Sequence of chain 1.B:
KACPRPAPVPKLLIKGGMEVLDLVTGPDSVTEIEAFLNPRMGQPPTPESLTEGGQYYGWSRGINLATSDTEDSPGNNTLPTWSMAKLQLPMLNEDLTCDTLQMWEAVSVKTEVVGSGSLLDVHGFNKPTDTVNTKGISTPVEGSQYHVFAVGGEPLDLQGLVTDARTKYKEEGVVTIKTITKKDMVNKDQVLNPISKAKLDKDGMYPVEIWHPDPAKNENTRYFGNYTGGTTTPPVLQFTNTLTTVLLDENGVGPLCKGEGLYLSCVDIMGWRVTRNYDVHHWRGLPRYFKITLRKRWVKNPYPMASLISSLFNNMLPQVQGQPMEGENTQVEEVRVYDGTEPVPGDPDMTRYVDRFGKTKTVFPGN

Binding-site contacts:
Ligand atom C10 contacts residue TYR72 of chain 1.A at 3.8 Å (hydrophobic).
Ligand atom C1 contacts residue GLY78 of chain 1.A at 4.2 Å.
Ligand atom C6 contacts residue THR94 of chain 1.A at 3.9 Å.
Ligand atom C4 contacts residue VAL296 of chain 1.A at 4.2 Å (hydrophobic).
Ligand atom O4 contacts residue HIS298 of chain 1.A at 2.7 Å (h-bond).
Ligand atom O1A contacts residue GLY78 of chain 1.A at 3.4 Å (h-bond).
Ligand atom C6 contacts residue TYR72 of chain 1.A at 3.9 Å (hydrophobic).
Ligand atom O8 contacts residue TYR72 of chain 1.A at 3.9 Å.
Ligand atom O4 contacts residue TYR72 of chain 1.A at 4.2 Å.
Ligand atom O4 contacts residue THR291 of chain 1.A at 3.5 Å.
Ligand atom C11 contacts residue TYR72 of chain 1.A at 3.9 Å (hydrophobic).
Ligand atom O4 contacts residue ASN80 of chain 1.A at 4.1 Å.
Ligand atom C3 contacts residue GLY78 of chain 1.A at 3.7 Å.
Ligand atom C4 contacts residue TYR72 of chain 1.A at 3.7 Å (hydrophobic).
Ligand atom C5 contacts residue ASN93 of chain 1.A at 3.6 Å.
Ligand atom C3 contacts residue VAL296 of chain 1.A at 3.4 Å (hydrophobic).
Ligand atom C3 contacts residue ARG77 of chain 1.A at 3.8 Å.
Ligand atom O4 contacts residue ILE79 of chain 1.A at 3.7 Å.
Ligand atom C3 contacts residue HIS298 of chain 1.A at 4.1 Å.
Ligand atom C2 contacts residue GLY78 of chain 1.A at 4.1 Å.
Ligand atom C4 contacts residue HIS298 of chain 1.A at 3.6 Å.
Ligand atom C4 contacts residue GLY78 of chain 1.A at 3.6 Å.
Ligand atom O1A contacts residue ARG77 of chain 1.A at 3.1 Å.
Ligand atom O10 contacts residue ASN293 of chain 1.A at 4.3 Å.
Ligand atom C1 contacts residue TYR72 of chain 1.A at 4.1 Å (hydrophobic).
Ligand atom O6 contacts residue ASN93 of chain 1.A at 2.9 Å (h-bond).
Ligand atom N5 contacts residue TYR72 of chain 1.A at 2.9 Å (h-bond).
Ligand atom C11 contacts residue ASP85 of chain 1.B at 3.5 Å.
Ligand atom O1B contacts residue ARG77 of chain 1.A at 3.0 Å (salt-bridge).
Ligand atom C3 contacts residue GLY78 of chain 1.A at 4.2 Å.
Ligand atom O1A contacts residue TYR72 of chain 1.A at 3.7 Å.
Ligand atom C6 contacts residue ASN93 of chain 1.A at 3.1 Å.
Ligand atom O4 contacts residue VAL296 of chain 1.A at 3.7 Å.
Ligand atom C5 contacts residue TYR72 of chain 1.A at 3.7 Å (hydrophobic).
Ligand atom O4 contacts residue GLY78 of chain 1.A at 3.3 Å.
Ligand atom O3 contacts residue GLY78 of chain 1.A at 3.6 Å.
Ligand atom C4 contacts residue ARG77 of chain 1.A at 4.3 Å.
Ligand atom C1 contacts residue ARG77 of chain 1.A at 3.5 Å.
Ligand atom O1B contacts residue TYR72 of chain 1.A at 4.1 Å.
Ligand atom O8 contacts residue ARG77 of chain 1.A at 3.3 Å (salt-bridge).

A small-molecule ligand and the protein it binds are described below.
Small molecule (SMILES): CC(=O)N[C@H]1[C@H]([C@H](O)[C@H](O)CO)O[C@@](O[C@H]2[C@@H](O)[C@@H](CO)O[C@@H](O[C@H]3[C@H](O)[C@@H](O)[C@H](O)O[C@@H]3CO)[C@@H]2O)(C(=O)O)C[C@@H]1O

Sequence of chain 1.A:
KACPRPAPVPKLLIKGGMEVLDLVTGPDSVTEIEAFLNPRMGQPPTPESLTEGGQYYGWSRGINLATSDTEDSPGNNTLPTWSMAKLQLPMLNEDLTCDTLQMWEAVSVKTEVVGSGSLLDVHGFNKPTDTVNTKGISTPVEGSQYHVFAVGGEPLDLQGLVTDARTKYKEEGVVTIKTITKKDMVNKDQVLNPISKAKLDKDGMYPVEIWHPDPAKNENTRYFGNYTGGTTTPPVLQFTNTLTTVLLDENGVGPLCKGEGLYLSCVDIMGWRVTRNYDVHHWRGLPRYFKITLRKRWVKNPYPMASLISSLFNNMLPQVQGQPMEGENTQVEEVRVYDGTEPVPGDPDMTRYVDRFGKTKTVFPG